A small-molecule ligand and the protein it binds are described below.
Small molecule (SMILES): Cc1cn([C@H]2C[C@H](O[P](=O)(O)OC[C@H]3O[C@@H](n4ccc(N)nc4=O)C[C@@H]3O[P](=O)(O)OC[C@H]3O[C@@H](n4cnc5c(=O)nc(N)[nH]c54)C[C@@H]3O[P](=O)(O)OC[C@H]3O[C@@H](n4cnc5c(=O)nc(N)[nH]c54)C[C@@H]3O)[C@@H](CO[P](=O)(O)O[C@H]3C[C@H](n4cnc5c(=O)nc(N)[nH]c54)O[C@@H]3COP(=O)(O)O)O2)c(=O)[nH]c1=O

Binding-site contacts:
Ligand atom OP1 contacts residue LYS68 of chain 1.A at 2.9 Å (salt-bridge).
Ligand atom OP2 contacts residue NA1 of chain 1.I at 3.5 Å (h-bond).
Ligand atom OP1 contacts residue ILE69 of chain 1.A at 3.0 Å (h-bond).
Ligand atom OP2 contacts residue LYS68 of chain 1.A at 3.1 Å (salt-bridge).
Ligand atom C3' contacts residue GLY66 of chain 1.A at 3.7 Å.
Ligand atom P contacts residue LYS68 of chain 1.A at 3.8 Å.
Ligand atom C4' contacts residue GLY64 of chain 1.A at 3.5 Å.
Ligand atom P contacts residue LYS68 of chain 1.A at 3.5 Å.
Ligand atom OP3 contacts residue GLU26 of chain 1.A at 3.6 Å.
Ligand atom P contacts residue GLY64 of chain 1.A at 3.9 Å.
Ligand atom C3' contacts residue LYS68 of chain 1.A at 3.9 Å.
Ligand atom O3' contacts residue GLY64 of chain 1.A at 3.6 Å.
Ligand atom OP2 contacts residue GLY66 of chain 1.A at 3.6 Å.
Ligand atom C5' contacts residue GLY64 of chain 1.A at 3.4 Å.
Ligand atom O5' contacts residue GLY66 of chain 1.A at 3.4 Å.
Ligand atom OP1 contacts residue GLY64 of chain 1.A at 2.8 Å (h-bond).
Ligand atom OP1 contacts residue VAL65 of chain 1.A at 3.7 Å.
Ligand atom O5' contacts residue LYS35 of chain 1.A at 3.9 Å.
Ligand atom OP2 contacts residue VAL65 of chain 1.A at 3.5 Å (h-bond).
Ligand atom P contacts residue NA1 of chain 1.I at 3.5 Å.
Ligand atom C5' contacts residue GLY66 of chain 1.A at 3.3 Å.
Ligand atom OP2 contacts residue THR67 of chain 1.A at 3.7 Å.
Ligand atom OP2 contacts residue LYS35 of chain 1.A at 3.5 Å (salt-bridge).
Ligand atom OP2 contacts residue LYS68 of chain 1.A at 3.0 Å.
Ligand atom OP3 contacts residue LYS35 of chain 1.A at 2.7 Å (salt-bridge).
Ligand atom OP1 contacts residue LYS68 of chain 1.A at 3.6 Å (salt-bridge).
Ligand atom N3 contacts residue ALA38 of chain 1.A at 3.8 Å.
Ligand atom C5' contacts residue TYR39 of chain 1.A at 3.4 Å (hydrophobic).
Ligand atom P contacts residue VAL65 of chain 1.A at 3.9 Å.
Ligand atom O3' contacts residue LYS68 of chain 1.A at 3.9 Å.
Ligand atom O4' contacts residue ALA38 of chain 1.A at 3.4 Å.
Ligand atom P contacts residue GLY66 of chain 1.A at 3.5 Å.
Ligand atom O3' contacts residue ILE69 of chain 1.A at 3.6 Å.
Ligand atom OP1 contacts residue PRO63 of chain 1.A at 3.5 Å.
Ligand atom P contacts residue LYS35 of chain 1.A at 3.5 Å.
Ligand atom OP1 contacts residue THR67 of chain 1.A at 3.5 Å (h-bond).
Ligand atom OP1 contacts residue GLY66 of chain 1.A at 2.7 Å (h-bond).
Ligand atom O3' contacts residue VAL65 of chain 1.A at 3.8 Å.
Ligand atom N7 contacts residue LYS35 of chain 1.A at 3.8 Å.
Ligand atom OP1 contacts residue NA1 of chain 1.I at 2.5 Å (h-bond).

Sequence of chain 1.A:
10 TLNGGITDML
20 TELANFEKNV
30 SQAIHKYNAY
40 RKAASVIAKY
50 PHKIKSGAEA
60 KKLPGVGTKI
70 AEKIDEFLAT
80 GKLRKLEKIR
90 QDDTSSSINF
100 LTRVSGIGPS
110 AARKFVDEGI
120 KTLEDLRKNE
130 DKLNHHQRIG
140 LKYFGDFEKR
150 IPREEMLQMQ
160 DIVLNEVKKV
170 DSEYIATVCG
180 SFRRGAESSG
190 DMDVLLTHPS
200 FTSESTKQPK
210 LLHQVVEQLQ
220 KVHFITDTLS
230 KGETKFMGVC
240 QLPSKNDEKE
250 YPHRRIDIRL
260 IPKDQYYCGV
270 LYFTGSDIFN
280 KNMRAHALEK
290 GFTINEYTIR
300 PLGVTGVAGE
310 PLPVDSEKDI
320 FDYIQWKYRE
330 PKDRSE